Sequence of chain 1.A:
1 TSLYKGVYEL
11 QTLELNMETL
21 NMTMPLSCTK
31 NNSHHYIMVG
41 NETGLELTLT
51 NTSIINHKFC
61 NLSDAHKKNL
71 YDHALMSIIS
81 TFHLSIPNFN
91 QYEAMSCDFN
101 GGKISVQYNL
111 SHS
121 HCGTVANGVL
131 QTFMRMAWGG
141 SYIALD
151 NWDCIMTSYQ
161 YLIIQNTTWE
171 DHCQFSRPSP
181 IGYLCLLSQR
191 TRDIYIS

Binding-site contacts:
Ligand atom C2 contacts residue ASN31 of chain 1.A at 2.5 Å.
Ligand atom C7 contacts residue ASN31 of chain 1.A at 3.4 Å.
Ligand atom C3 contacts residue HIS34 of chain 1.A at 3.7 Å.
Ligand atom C1 contacts residue SER33 of chain 1.A at 4.1 Å.
Ligand atom N2 contacts residue SER33 of chain 1.A at 3.1 Å (h-bond).
Ligand atom C7 contacts residue SER33 of chain 1.A at 4.0 Å.
Ligand atom C6 contacts residue GLY55 of chain 1.D at 4.1 Å.
Ligand atom O5 contacts residue HIS34 of chain 1.A at 4.5 Å.
Ligand atom C1 contacts residue LYS30 of chain 1.A at 4.5 Å.
Ligand atom C6 contacts residue LYS30 of chain 1.A at 4.0 Å.
Ligand atom C1 contacts residue HIS34 of chain 1.A at 3.8 Å.
Ligand atom C4 contacts residue ASN31 of chain 1.A at 4.3 Å.
Ligand atom C3 contacts residue ASN31 of chain 1.A at 3.8 Å.
Ligand atom O4 contacts residue HIS34 of chain 1.A at 4.0 Å.
Ligand atom C3 contacts residue SER33 of chain 1.A at 4.3 Å.
Ligand atom C8 contacts residue ASN31 of chain 1.A at 4.5 Å.
Ligand atom C6 contacts residue SER54 of chain 1.D at 3.8 Å.
Ligand atom N2 contacts residue HIS34 of chain 1.A at 4.2 Å.
Ligand atom N2 contacts residue ASN31 of chain 1.A at 2.9 Å (h-bond).
Ligand atom O5 contacts residue ASN31 of chain 1.A at 2.4 Å (h-bond).
Ligand atom C8 contacts residue ARG53 of chain 1.D at 4.1 Å.
Ligand atom C8 contacts residue GLY55 of chain 1.D at 4.1 Å.
Ligand atom O5 contacts residue LYS30 of chain 1.A at 3.8 Å.
Ligand atom C4 contacts residue HIS34 of chain 1.A at 4.2 Å.
Ligand atom C5 contacts residue ASN31 of chain 1.A at 3.7 Å.
Ligand atom O7 contacts residue HIS34 of chain 1.A at 4.2 Å.
Ligand atom O6 contacts residue SER54 of chain 1.D at 4.2 Å.
Ligand atom C5 contacts residue LYS30 of chain 1.A at 4.2 Å.
Ligand atom C5 contacts residue HIS34 of chain 1.A at 4.2 Å.
Ligand atom C2 contacts residue HIS34 of chain 1.A at 4.2 Å.
Ligand atom O6 contacts residue GLY55 of chain 1.D at 3.7 Å.
Ligand atom C1 contacts residue ASN31 of chain 1.A at 1.4 Å.
Ligand atom O7 contacts residue ASN31 of chain 1.A at 3.5 Å (h-bond).
Ligand atom C2 contacts residue SER33 of chain 1.A at 4.0 Å.
Ligand atom C8 contacts residue SER33 of chain 1.A at 3.8 Å.

A small-molecule ligand and the protein it binds are described below.
Small molecule (SMILES): CC(=O)N[C@H]1[C@H](O[C@H]2[C@H](O)[C@@H](NC(C)=O)CO[C@@H]2CO)O[C@H](CO)[C@@H](O)[C@@H]1O

Sequence of chain 1.D:
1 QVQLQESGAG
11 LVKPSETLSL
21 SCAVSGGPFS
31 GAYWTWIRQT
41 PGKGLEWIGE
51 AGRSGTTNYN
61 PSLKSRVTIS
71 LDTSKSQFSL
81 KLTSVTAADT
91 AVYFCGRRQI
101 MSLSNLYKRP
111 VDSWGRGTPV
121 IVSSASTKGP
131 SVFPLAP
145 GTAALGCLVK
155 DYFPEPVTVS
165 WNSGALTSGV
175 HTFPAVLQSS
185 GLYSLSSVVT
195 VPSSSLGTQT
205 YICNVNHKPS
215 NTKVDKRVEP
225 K